Sequence of chain 1.C:
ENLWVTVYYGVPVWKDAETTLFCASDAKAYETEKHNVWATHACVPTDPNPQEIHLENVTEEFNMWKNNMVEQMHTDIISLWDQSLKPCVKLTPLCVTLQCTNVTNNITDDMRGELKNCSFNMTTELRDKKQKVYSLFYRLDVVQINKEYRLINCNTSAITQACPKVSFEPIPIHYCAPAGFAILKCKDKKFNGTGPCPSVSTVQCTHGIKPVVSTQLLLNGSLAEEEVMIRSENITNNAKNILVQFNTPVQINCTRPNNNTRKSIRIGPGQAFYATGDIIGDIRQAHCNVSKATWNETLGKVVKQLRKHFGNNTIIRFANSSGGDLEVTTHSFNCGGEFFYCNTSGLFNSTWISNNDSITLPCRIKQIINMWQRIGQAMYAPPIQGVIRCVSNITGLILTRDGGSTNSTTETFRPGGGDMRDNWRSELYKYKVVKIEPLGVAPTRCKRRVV

This protein binds this small molecule.
Small molecule (SMILES): CC(=O)N[C@@H]1[C@@H](O)[C@H](O)[C@@H](CO)O[C@H]1O

Binding-site contacts:
Ligand atom C4 contacts residue ASN204 of chain 1.C at 4.3 Å.
Ligand atom C5 contacts residue ASN204 of chain 1.C at 3.6 Å.
Ligand atom N2 contacts residue ASN204 of chain 1.C at 3.2 Å (h-bond).
Ligand atom C7 contacts residue ASN204 of chain 1.C at 4.2 Å.
Ligand atom C2 contacts residue ASN204 of chain 1.C at 2.7 Å.
Ligand atom C3 contacts residue ASN204 of chain 1.C at 4.0 Å.
Ligand atom C1 contacts residue ASN204 of chain 1.C at 1.5 Å.
Ligand atom O5 contacts residue ASN204 of chain 1.C at 2.3 Å (h-bond).